The protein below binds the small molecule below.
Small molecule (SMILES): CC(=O)N[C@H]1[C@H](O[C@H]2[C@H](O)[C@@H](NC(C)=O)CO[C@@H]2CO)O[C@H](CO)[C@@H](O[C@@H]2O[C@H](CO)[C@@H](O)[C@H](O)[C@@H]2O)[C@@H]1O

Sequence of chain 1.C:
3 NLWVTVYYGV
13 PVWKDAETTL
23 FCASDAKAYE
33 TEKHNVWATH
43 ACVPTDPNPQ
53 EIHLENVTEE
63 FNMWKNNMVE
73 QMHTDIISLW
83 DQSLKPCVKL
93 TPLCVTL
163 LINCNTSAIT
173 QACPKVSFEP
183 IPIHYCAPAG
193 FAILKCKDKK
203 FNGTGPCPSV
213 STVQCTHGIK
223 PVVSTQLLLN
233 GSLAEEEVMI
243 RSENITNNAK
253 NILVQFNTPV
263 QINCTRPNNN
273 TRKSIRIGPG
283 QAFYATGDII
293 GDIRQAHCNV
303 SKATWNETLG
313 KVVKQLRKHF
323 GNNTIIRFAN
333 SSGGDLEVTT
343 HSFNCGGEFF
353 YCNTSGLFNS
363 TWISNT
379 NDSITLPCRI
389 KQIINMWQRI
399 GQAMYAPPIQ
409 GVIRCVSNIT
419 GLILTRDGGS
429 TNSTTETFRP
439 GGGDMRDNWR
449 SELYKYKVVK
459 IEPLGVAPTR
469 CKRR

Binding-site contacts:
Ligand atom C1 contacts residue SER357 of chain 1.C at 3.9 Å.
Ligand atom N2 contacts residue SER333 of chain 1.C at 3.6 Å (h-bond).
Ligand atom O5 contacts residue NAG2 of chain 1.W at 4.5 Å.
Ligand atom C8 contacts residue ASN332 of chain 1.C at 4.4 Å.
Ligand atom C5 contacts residue ASN332 of chain 1.C at 3.7 Å.
Ligand atom N2 contacts residue ASN332 of chain 1.C at 2.8 Å (h-bond).
Ligand atom O2 contacts residue NAG2 of chain 1.W at 3.1 Å (h-bond).
Ligand atom C6 contacts residue NAG2 of chain 1.W at 3.8 Å.
Ligand atom C1 contacts residue NAG2 of chain 1.W at 3.7 Å.
Ligand atom C3 contacts residue ASN332 of chain 1.C at 3.8 Å.
Ligand atom O7 contacts residue ASN355 of chain 1.C at 3.8 Å.
Ligand atom C1 contacts residue SER333 of chain 1.C at 4.3 Å.
Ligand atom C4 contacts residue ASN332 of chain 1.C at 4.2 Å.
Ligand atom O7 contacts residue NAG1 of chain 1.W at 3.5 Å (h-bond).
Ligand atom C8 contacts residue SER333 of chain 1.C at 3.7 Å.
Ligand atom C1 contacts residue ASN332 of chain 1.C at 1.4 Å.
Ligand atom C8 contacts residue THR341 of chain 1.C at 3.7 Å.
Ligand atom C5 contacts residue NAG2 of chain 1.W at 3.4 Å.
Ligand atom O6 contacts residue NAG2 of chain 1.W at 2.5 Å (h-bond).
Ligand atom C7 contacts residue ASN332 of chain 1.C at 3.2 Å.
Ligand atom C2 contacts residue ASN332 of chain 1.C at 2.4 Å.
Ligand atom O5 contacts residue SER357 of chain 1.C at 3.9 Å.
Ligand atom C7 contacts residue NAG1 of chain 1.W at 4.4 Å.
Ligand atom C3 contacts residue NAG2 of chain 1.W at 3.9 Å.
Ligand atom C4 contacts residue NAG2 of chain 1.W at 3.4 Å.
Ligand atom O4 contacts residue NAG2 of chain 1.W at 2.5 Å (h-bond).
Ligand atom C7 contacts residue SER333 of chain 1.C at 4.0 Å.
Ligand atom O7 contacts residue SER357 of chain 1.C at 4.0 Å.
Ligand atom C2 contacts residue NAG2 of chain 1.W at 3.7 Å.
Ligand atom O7 contacts residue ASN332 of chain 1.C at 3.3 Å (h-bond).
Ligand atom O3 contacts residue NAG1 of chain 1.W at 4.4 Å.
Ligand atom O6 contacts residue NAG1 of chain 1.W at 4.0 Å.
Ligand atom O5 contacts residue ASN332 of chain 1.C at 2.4 Å (h-bond).